Binding-site contacts:
Ligand atom I contacts residue PHE131 of chain 2.A at 3.9 Å.
Ligand atom CD2 contacts residue GLN80 of chain 2.A at 3.5 Å.
Ligand atom C4 contacts residue LYS77 of chain 2.A at 4.3 Å.
Ligand atom CD1 contacts residue TRP73 of chain 2.A at 3.8 Å (hydrophobic).
Ligand atom CE2 contacts residue HIS36 of chain 2.A at 4.2 Å.
Ligand atom CD1 contacts residue VAL32 of chain 2.A at 4.1 Å (hydrophobic).
Ligand atom CE1 contacts residue TRP73 of chain 2.A at 3.7 Å (hydrophobic).
Ligand atom CE2 contacts residue VAL32 of chain 2.A at 3.9 Å (hydrophobic).
Ligand atom CE1 contacts residue ILE76 of chain 2.A at 3.8 Å (hydrophobic).
Ligand atom C2 contacts residue HIS36 of chain 2.A at 4.0 Å.
Ligand atom CG contacts residue GLN80 of chain 2.A at 3.9 Å.
Ligand atom CZ contacts residue VAL32 of chain 2.A at 3.6 Å (hydrophobic).
Ligand atom CG contacts residue VAL32 of chain 2.A at 4.4 Å (hydrophobic).
Ligand atom CD2 contacts residue VAL32 of chain 2.A at 4.3 Å (hydrophobic).
Ligand atom CE2 contacts residue GLN80 of chain 2.A at 4.0 Å.
Ligand atom CZ contacts residue PHE131 of chain 2.A at 4.5 Å (hydrophobic).
Ligand atom CE2 contacts residue PHE131 of chain 2.A at 4.3 Å (hydrophobic).
Ligand atom CD1 contacts residue ILE76 of chain 2.A at 4.4 Å (hydrophobic).
Ligand atom O2 contacts residue HIS36 of chain 2.A at 3.0 Å (h-bond).
Ligand atom I contacts residue LEU29 of chain 2.A at 3.8 Å.
Ligand atom CG contacts residue HIS36 of chain 2.A at 4.3 Å.
Ligand atom C4 contacts residue HIS36 of chain 2.A at 4.4 Å.
Ligand atom CE1 contacts residue VAL32 of chain 2.A at 3.6 Å (hydrophobic).
Ligand atom I contacts residue PHE44 of chain 2.A at 4.3 Å.
Ligand atom CZ contacts residue ILE76 of chain 2.A at 4.0 Å (hydrophobic).
Ligand atom I contacts residue VAL32 of chain 2.A at 4.2 Å.
Ligand atom S3 contacts residue LYS77 of chain 2.A at 3.1 Å (salt-bridge).
Ligand atom CD2 contacts residue HIS36 of chain 2.A at 3.8 Å.
Ligand atom S3 contacts residue TRP73 of chain 2.A at 4.1 Å.
Ligand atom I contacts residue ILE76 of chain 2.A at 4.3 Å.
Ligand atom CE2 contacts residue LEU39 of chain 2.A at 4.3 Å (hydrophobic).
Ligand atom I contacts residue VAL33 of chain 2.A at 4.1 Å.
Ligand atom C4 contacts residue GLN80 of chain 2.A at 3.4 Å.

The small molecule below binds the protein below.
Small molecule (SMILES): O=C(O)[C@@H](S)Cc1ccc(I)cc1

Sequence of chain 2.A:
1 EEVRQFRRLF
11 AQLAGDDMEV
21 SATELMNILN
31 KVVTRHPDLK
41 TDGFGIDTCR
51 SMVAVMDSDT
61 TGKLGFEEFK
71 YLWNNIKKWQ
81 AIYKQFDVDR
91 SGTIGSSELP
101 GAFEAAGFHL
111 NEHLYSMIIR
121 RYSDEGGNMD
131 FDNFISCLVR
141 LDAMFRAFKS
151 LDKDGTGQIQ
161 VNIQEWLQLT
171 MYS